Binding-site contacts:
Ligand atom C7 contacts residue ASN301 of chain 1.Q at 4.5 Å.
Ligand atom C8 contacts residue ASN265 of chain 1.Q at 4.5 Å.
Ligand atom O7 contacts residue ASN301 of chain 1.Q at 4.2 Å.
Ligand atom C8 contacts residue ASN301 of chain 1.Q at 4.2 Å.
Ligand atom O7 contacts residue ASN265 of chain 1.Q at 3.4 Å (h-bond).
Ligand atom C2 contacts residue GLN263 of chain 1.Q at 4.0 Å.
Ligand atom C5 contacts residue GLN263 of chain 1.Q at 4.3 Å.
Ligand atom C4 contacts residue ASN265 of chain 1.Q at 4.2 Å.
Ligand atom C1 contacts residue ARG412 of chain 1.Q at 4.0 Å.
Ligand atom O6 contacts residue ARG412 of chain 1.Q at 4.0 Å.
Ligand atom C5 contacts residue ASN265 of chain 1.Q at 3.6 Å.
Ligand atom O5 contacts residue ARG412 of chain 1.Q at 3.3 Å (salt-bridge).
Ligand atom C8 contacts residue VAL302 of chain 1.Q at 3.9 Å (hydrophobic).
Ligand atom C2 contacts residue ASN265 of chain 1.Q at 2.4 Å.
Ligand atom N2 contacts residue GLN263 of chain 1.Q at 3.9 Å.
Ligand atom C1 contacts residue GLN263 of chain 1.Q at 4.1 Å.
Ligand atom C4 contacts residue GLN263 of chain 1.Q at 4.3 Å.
Ligand atom O5 contacts residue ASN265 of chain 1.Q at 2.3 Å (h-bond).
Ligand atom C6 contacts residue ARG412 of chain 1.Q at 4.3 Å.
Ligand atom O3 contacts residue GLN263 of chain 1.Q at 4.2 Å.
Ligand atom C5 contacts residue ARG412 of chain 1.Q at 4.4 Å.
Ligand atom C3 contacts residue GLN263 of chain 1.Q at 3.4 Å.
Ligand atom C8 contacts residue SER303 of chain 1.Q at 3.3 Å.
Ligand atom N2 contacts residue ASN265 of chain 1.Q at 2.9 Å (h-bond).
Ligand atom C1 contacts residue ASN265 of chain 1.Q at 1.4 Å.
Ligand atom O5 contacts residue VAL414 of chain 1.Q at 4.2 Å.
Ligand atom C3 contacts residue ASN265 of chain 1.Q at 3.7 Å.
Ligand atom O4 contacts residue GLN263 of chain 1.Q at 4.4 Å.
Ligand atom C8 contacts residue SER381 of chain 1.Q at 4.2 Å.
Ligand atom C7 contacts residue ASN265 of chain 1.Q at 3.3 Å.
Ligand atom C7 contacts residue SER303 of chain 1.Q at 4.4 Å.

Sequence of chain 1.Q:
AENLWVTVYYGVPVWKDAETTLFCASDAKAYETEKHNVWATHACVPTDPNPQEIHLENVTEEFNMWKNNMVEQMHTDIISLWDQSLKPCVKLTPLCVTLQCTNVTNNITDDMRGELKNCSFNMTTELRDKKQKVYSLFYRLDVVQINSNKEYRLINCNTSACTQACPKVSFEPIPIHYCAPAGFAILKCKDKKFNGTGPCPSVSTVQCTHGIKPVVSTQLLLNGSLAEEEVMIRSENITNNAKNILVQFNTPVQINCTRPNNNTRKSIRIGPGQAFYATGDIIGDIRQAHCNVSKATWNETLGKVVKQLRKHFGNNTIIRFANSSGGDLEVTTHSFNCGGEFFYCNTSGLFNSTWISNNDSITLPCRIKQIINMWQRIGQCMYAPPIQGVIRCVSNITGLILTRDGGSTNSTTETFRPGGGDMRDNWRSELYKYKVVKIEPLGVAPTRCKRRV

This protein binds this small molecule.
Small molecule (SMILES): CC(=O)N[C@H]1[C@H](O[C@H]2[C@H](O)[C@@H](NC(C)=O)CO[C@@H]2CO)O[C@H](CO)[C@@H](O)[C@@H]1O